Binding-site contacts:
Ligand atom CA contacts residue GLU451 of chain 1.E at 3.8 Å.
Ligand atom OXT contacts residue THR374 of chain 1.E at 3.0 Å (h-bond).
Ligand atom CB contacts residue GLU451 of chain 1.E at 4.3 Å.
Ligand atom O contacts residue THR386 of chain 1.E at 2.4 Å (h-bond).
Ligand atom CD1 contacts residue LEU389 of chain 1.E at 3.9 Å (hydrophobic).
Ligand atom C contacts residue THR377 of chain 1.E at 3.3 Å.
Ligand atom CD2 contacts residue HIS454 of chain 1.E at 3.9 Å.
Ligand atom OXT contacts residue ASN376 of chain 1.E at 3.3 Å (h-bond).
Ligand atom C contacts residue ASN376 of chain 1.E at 4.2 Å.
Ligand atom O contacts residue HIS454 of chain 1.E at 4.5 Å.
Ligand atom CD2 contacts residue VAL455 of chain 1.E at 4.1 Å (hydrophobic).
Ligand atom N contacts residue GLU451 of chain 1.E at 2.8 Å (salt-bridge).
Ligand atom CA contacts residue THR386 of chain 1.E at 4.2 Å.
Ligand atom CA contacts residue HIS454 of chain 1.E at 4.4 Å.
Ligand atom O contacts residue ARG390 of chain 1.E at 3.6 Å.
Ligand atom CB contacts residue HIS454 of chain 1.E at 3.4 Å.
Ligand atom O contacts residue THR377 of chain 1.E at 4.0 Å.
Ligand atom CB contacts residue THR377 of chain 1.E at 4.5 Å.
Ligand atom O contacts residue ASN376 of chain 1.E at 4.4 Å.
Ligand atom CG contacts residue LEU389 of chain 1.E at 4.3 Å (hydrophobic).
Ligand atom C contacts residue HIS454 of chain 1.E at 4.5 Å.
Ligand atom C contacts residue TYR375 of chain 1.E at 3.8 Å (hydrophobic).
Ligand atom CB contacts residue ARG390 of chain 1.E at 4.5 Å.
Ligand atom N contacts residue ILE378 of chain 1.E at 4.4 Å.
Ligand atom CD2 contacts residue TRP444 of chain 1.E at 4.1 Å (hydrophobic).
Ligand atom CD1 contacts residue PHE447 of chain 1.E at 4.2 Å (hydrophobic).
Ligand atom CG contacts residue ARG390 of chain 1.E at 4.4 Å.
Ligand atom CG contacts residue HIS454 of chain 1.E at 4.4 Å.
Ligand atom CA contacts residue THR377 of chain 1.E at 3.0 Å.
Ligand atom C contacts residue THR374 of chain 1.E at 3.4 Å.
Ligand atom OXT contacts residue TYR375 of chain 1.E at 2.8 Å (h-bond).
Ligand atom CD2 contacts residue GLU451 of chain 1.E at 4.0 Å.
Ligand atom C contacts residue THR386 of chain 1.E at 3.5 Å.
Ligand atom N contacts residue THR377 of chain 1.E at 2.9 Å (h-bond).
Ligand atom O contacts residue TYR375 of chain 1.E at 4.1 Å.
Ligand atom OXT contacts residue THR377 of chain 1.E at 3.5 Å (h-bond).
Ligand atom CD1 contacts residue TRP444 of chain 1.E at 4.0 Å (hydrophobic).
Ligand atom OXT contacts residue THR386 of chain 1.E at 4.3 Å.
Ligand atom CD1 contacts residue GLU451 of chain 1.E at 3.6 Å.
Ligand atom O contacts residue THR374 of chain 1.E at 2.8 Å (h-bond).

Sequence of chain 1.E:
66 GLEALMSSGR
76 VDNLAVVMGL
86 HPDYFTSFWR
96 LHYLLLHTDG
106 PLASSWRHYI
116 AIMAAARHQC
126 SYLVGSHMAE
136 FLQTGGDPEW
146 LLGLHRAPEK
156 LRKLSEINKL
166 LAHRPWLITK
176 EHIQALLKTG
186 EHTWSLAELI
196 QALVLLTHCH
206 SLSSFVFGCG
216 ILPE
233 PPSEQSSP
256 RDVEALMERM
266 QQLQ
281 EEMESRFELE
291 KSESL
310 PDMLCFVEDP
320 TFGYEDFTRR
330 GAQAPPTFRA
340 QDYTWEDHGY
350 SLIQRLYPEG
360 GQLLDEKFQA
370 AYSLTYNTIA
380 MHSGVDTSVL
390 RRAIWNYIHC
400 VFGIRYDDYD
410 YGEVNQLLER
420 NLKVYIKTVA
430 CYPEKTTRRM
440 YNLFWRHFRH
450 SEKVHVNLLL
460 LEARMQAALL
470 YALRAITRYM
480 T

A small-molecule ligand and the protein it binds are described below.
Small molecule (SMILES): CC(C)C[C@H](N)C(=O)O